Sequence of chain 1.A:
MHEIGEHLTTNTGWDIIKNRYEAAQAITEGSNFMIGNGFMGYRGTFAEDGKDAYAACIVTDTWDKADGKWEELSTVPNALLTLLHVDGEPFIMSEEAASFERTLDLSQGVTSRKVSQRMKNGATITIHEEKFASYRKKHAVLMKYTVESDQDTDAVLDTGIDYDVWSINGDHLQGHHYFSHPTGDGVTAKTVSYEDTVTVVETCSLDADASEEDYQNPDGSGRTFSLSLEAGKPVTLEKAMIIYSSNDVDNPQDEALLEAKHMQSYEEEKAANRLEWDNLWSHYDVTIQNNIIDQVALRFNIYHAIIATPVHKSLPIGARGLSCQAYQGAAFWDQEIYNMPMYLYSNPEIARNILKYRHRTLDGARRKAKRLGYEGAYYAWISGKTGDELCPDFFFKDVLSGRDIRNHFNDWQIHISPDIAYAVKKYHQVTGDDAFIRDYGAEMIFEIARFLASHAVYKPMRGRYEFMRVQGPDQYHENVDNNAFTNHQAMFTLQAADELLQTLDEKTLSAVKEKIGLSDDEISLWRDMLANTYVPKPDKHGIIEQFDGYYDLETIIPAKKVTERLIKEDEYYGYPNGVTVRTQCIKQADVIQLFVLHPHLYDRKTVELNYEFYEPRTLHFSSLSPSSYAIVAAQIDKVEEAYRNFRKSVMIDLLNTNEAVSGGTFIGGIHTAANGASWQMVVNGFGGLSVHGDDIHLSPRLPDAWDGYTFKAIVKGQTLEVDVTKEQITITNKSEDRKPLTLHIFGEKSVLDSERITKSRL

A protein and the small-molecule ligand that binds it are described below.
Small molecule (SMILES): OC[C@H]1CNC[C@@H](O)[C@@H]1O

Binding-site contacts:
Ligand atom O3 contacts residue GLN475 of chain 1.A at 3.4 Å (h-bond).
Ligand atom C6 contacts residue ASP334 of chain 1.A at 3.1 Å.
Ligand atom N contacts residue GLN475 of chain 1.A at 4.1 Å.
Ligand atom O6 contacts residue ARG320 of chain 1.A at 4.0 Å.
Ligand atom O4 contacts residue TRP381 of chain 1.A at 4.3 Å.
Ligand atom N contacts residue LYS587 of chain 1.A at 4.1 Å.
Ligand atom C3 contacts residue GLN588 of chain 1.A at 4.2 Å.
Ligand atom C5 contacts residue PHE332 of chain 1.A at 3.6 Å (hydrophobic).
Ligand atom C6 contacts residue ALA319 of chain 1.A at 3.9 Å (hydrophobic).
Ligand atom O6 contacts residue ASP334 of chain 1.A at 2.8 Å (salt-bridge).
Ligand atom C2 contacts residue GLN588 of chain 1.A at 3.8 Å.
Ligand atom O4 contacts residue TRP333 of chain 1.A at 2.8 Å (h-bond).
Ligand atom N contacts residue TYR327 of chain 1.A at 4.3 Å.
Ligand atom C3 contacts residue TRP333 of chain 1.A at 3.4 Å (hydrophobic).
Ligand atom C2 contacts residue GLN475 of chain 1.A at 3.4 Å.
Ligand atom O4 contacts residue LEU624 of chain 1.A at 4.0 Å.
Ligand atom C6 contacts residue PHE332 of chain 1.A at 3.4 Å (hydrophobic).
Ligand atom C4 contacts residue TRP333 of chain 1.A at 3.5 Å (hydrophobic).
Ligand atom C5 contacts residue ASP334 of chain 1.A at 4.0 Å.
Ligand atom C5 contacts residue TYR327 of chain 1.A at 4.3 Å (hydrophobic).
Ligand atom O4 contacts residue ASP334 of chain 1.A at 2.4 Å (salt-bridge).
Ligand atom C3 contacts residue TRP381 of chain 1.A at 4.1 Å (hydrophobic).
Ligand atom O3 contacts residue GLN588 of chain 1.A at 3.0 Å (h-bond).
Ligand atom O6 contacts residue TYR327 of chain 1.A at 3.5 Å.
Ligand atom O4 contacts residue PHE332 of chain 1.A at 3.9 Å.
Ligand atom C3 contacts residue GLN475 of chain 1.A at 3.7 Å.
Ligand atom C2 contacts residue LYS587 of chain 1.A at 4.3 Å.
Ligand atom O3 contacts residue LEU624 of chain 1.A at 3.5 Å.
Ligand atom C1 contacts residue TYR327 of chain 1.A at 3.6 Å (hydrophobic).
Ligand atom C4 contacts residue LEU624 of chain 1.A at 3.9 Å (hydrophobic).
Ligand atom O6 contacts residue ALA319 of chain 1.A at 3.9 Å.
Ligand atom O3 contacts residue TRP333 of chain 1.A at 2.9 Å (h-bond).
Ligand atom C3 contacts residue LEU624 of chain 1.A at 4.2 Å (hydrophobic).
Ligand atom O6 contacts residue LEU624 of chain 1.A at 4.1 Å.
Ligand atom C6 contacts residue TYR327 of chain 1.A at 3.8 Å (hydrophobic).
Ligand atom C4 contacts residue ASP334 of chain 1.A at 3.4 Å.
Ligand atom O3 contacts residue PRO473 of chain 1.A at 4.3 Å.